Sequence of chain 1.A:
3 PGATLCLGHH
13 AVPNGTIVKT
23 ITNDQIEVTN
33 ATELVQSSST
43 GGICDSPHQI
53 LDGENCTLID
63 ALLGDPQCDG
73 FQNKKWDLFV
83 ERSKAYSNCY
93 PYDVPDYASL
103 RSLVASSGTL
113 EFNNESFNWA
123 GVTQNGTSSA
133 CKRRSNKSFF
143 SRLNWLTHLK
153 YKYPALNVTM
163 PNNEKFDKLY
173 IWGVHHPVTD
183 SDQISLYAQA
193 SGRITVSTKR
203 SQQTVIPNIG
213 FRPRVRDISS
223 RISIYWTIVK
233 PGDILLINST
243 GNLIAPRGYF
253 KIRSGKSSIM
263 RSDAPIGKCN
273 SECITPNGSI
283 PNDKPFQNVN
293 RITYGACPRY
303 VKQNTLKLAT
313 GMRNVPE

The protein below binds the small molecule below.
Small molecule (SMILES): CC(=O)N[C@H]1[C@H](O[C@H]2[C@H](O)[C@@H](NC(C)=O)CO[C@@H]2CO)O[C@H](CO)[C@@H](O[C@@H]2O[C@H](CO)[C@@H](O)[C@H](O)[C@@H]2O)[C@@H]1O

Sequence of chain 2.A:
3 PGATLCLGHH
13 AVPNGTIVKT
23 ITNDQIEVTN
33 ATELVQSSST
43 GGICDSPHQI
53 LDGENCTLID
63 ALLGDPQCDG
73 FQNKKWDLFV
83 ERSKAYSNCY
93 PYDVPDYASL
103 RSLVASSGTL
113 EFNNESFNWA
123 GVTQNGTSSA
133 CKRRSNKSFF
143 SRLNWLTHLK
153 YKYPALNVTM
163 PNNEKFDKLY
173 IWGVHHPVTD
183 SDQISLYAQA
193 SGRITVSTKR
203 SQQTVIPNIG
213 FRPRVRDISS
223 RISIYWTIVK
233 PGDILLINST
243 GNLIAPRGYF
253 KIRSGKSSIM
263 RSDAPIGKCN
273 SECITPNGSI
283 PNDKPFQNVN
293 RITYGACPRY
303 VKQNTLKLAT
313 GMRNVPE

Binding-site contacts:
Ligand atom C8 contacts residue PHE213 of chain 1.A at 3.8 Å (hydrophobic).
Ligand atom C7 contacts residue ARG216 of chain 1.A at 3.9 Å.
Ligand atom O7 contacts residue ARG216 of chain 1.A at 2.9 Å (salt-bridge).
Ligand atom O3 contacts residue PHE213 of chain 1.A at 4.4 Å.
Ligand atom C5 contacts residue LEU238 of chain 2.A at 4.2 Å (hydrophobic).
Ligand atom N2 contacts residue ASN159 of chain 2.A at 2.9 Å (h-bond).
Ligand atom C7 contacts residue NAG1 of chain 2.F at 4.3 Å.
Ligand atom O7 contacts residue ARG214 of chain 1.A at 4.2 Å.
Ligand atom O5 contacts residue LEU238 of chain 2.A at 4.1 Å.
Ligand atom C8 contacts residue NAG2 of chain 2.F at 3.8 Å.
Ligand atom C7 contacts residue PHE213 of chain 1.A at 4.2 Å (hydrophobic).
Ligand atom C1 contacts residue PHE213 of chain 1.A at 4.0 Å (hydrophobic).
Ligand atom C8 contacts residue ILE236 of chain 2.A at 3.8 Å (hydrophobic).
Ligand atom C4 contacts residue ARG216 of chain 1.A at 4.3 Å.
Ligand atom C1 contacts residue ASN159 of chain 2.A at 1.4 Å.
Ligand atom C8 contacts residue PRO215 of chain 1.A at 4.3 Å (hydrophobic).
Ligand atom O7 contacts residue ASN159 of chain 2.A at 3.7 Å.
Ligand atom O3 contacts residue ARG216 of chain 1.A at 3.9 Å.
Ligand atom C2 contacts residue ASN159 of chain 2.A at 2.5 Å.
Ligand atom O7 contacts residue PRO215 of chain 1.A at 3.6 Å.
Ligand atom C6 contacts residue ASP219 of chain 1.A at 4.4 Å.
Ligand atom C7 contacts residue PRO215 of chain 1.A at 4.4 Å (hydrophobic).
Ligand atom C8 contacts residue NAG1 of chain 2.F at 3.7 Å.
Ligand atom C2 contacts residue ARG216 of chain 1.A at 4.3 Å.
Ligand atom C2 contacts residue PHE213 of chain 1.A at 4.3 Å (hydrophobic).
Ligand atom O5 contacts residue ASN159 of chain 2.A at 2.3 Å (h-bond).
Ligand atom C5 contacts residue ASP219 of chain 1.A at 4.0 Å.
Ligand atom C7 contacts residue ASN159 of chain 2.A at 3.5 Å.
Ligand atom C4 contacts residue ASN159 of chain 2.A at 4.2 Å.
Ligand atom O6 contacts residue THR161 of chain 2.A at 3.3 Å (h-bond).
Ligand atom N2 contacts residue PHE213 of chain 1.A at 3.5 Å.
Ligand atom C6 contacts residue LEU238 of chain 2.A at 4.2 Å (hydrophobic).
Ligand atom O6 contacts residue ARG216 of chain 1.A at 3.4 Å (salt-bridge).
Ligand atom C3 contacts residue PHE213 of chain 1.A at 3.9 Å (hydrophobic).
Ligand atom C6 contacts residue THR161 of chain 2.A at 3.3 Å.
Ligand atom C5 contacts residue ASN159 of chain 2.A at 3.6 Å.
Ligand atom O4 contacts residue ASP219 of chain 1.A at 4.5 Å.
Ligand atom C3 contacts residue ASN159 of chain 2.A at 3.8 Å.
Ligand atom C1 contacts residue ARG216 of chain 1.A at 4.1 Å.
Ligand atom C8 contacts residue ARG216 of chain 1.A at 4.4 Å.